Binding-site contacts:
Ligand atom C3 contacts residue LYS115 of chain 10.N at 4.3 Å.
Ligand atom N2 contacts residue ASN259 of chain 10.O at 2.8 Å (h-bond).
Ligand atom C8 contacts residue ASN259 of chain 10.O at 4.2 Å.
Ligand atom C4 contacts residue ASN259 of chain 10.O at 4.2 Å.
Ligand atom O3 contacts residue LYS115 of chain 10.N at 3.6 Å (salt-bridge).
Ligand atom C8 contacts residue ALA258 of chain 10.O at 3.7 Å (hydrophobic).
Ligand atom O4 contacts residue LYS181 of chain 10.N at 2.7 Å (salt-bridge).
Ligand atom C7 contacts residue ASN259 of chain 10.O at 3.2 Å.
Ligand atom C1 contacts residue ASN259 of chain 10.O at 1.4 Å.
Ligand atom O5 contacts residue ASN259 of chain 10.O at 2.3 Å (h-bond).
Ligand atom O4 contacts residue PHE118 of chain 10.N at 4.1 Å.
Ligand atom C5 contacts residue ASN259 of chain 10.O at 3.6 Å.
Ligand atom O6 contacts residue LYS181 of chain 10.N at 3.4 Å (salt-bridge).
Ligand atom C5 contacts residue LYS181 of chain 10.N at 3.4 Å.
Ligand atom C8 contacts residue THR116 of chain 10.N at 4.3 Å.
Ligand atom C6 contacts residue LYS181 of chain 10.N at 3.4 Å.
Ligand atom C8 contacts residue LEU257 of chain 10.O at 4.1 Å (hydrophobic).
Ligand atom N2 contacts residue THR116 of chain 10.N at 4.1 Å.
Ligand atom O7 contacts residue ASN259 of chain 10.O at 3.2 Å (h-bond).
Ligand atom C3 contacts residue ASN259 of chain 10.O at 3.7 Å.
Ligand atom C2 contacts residue ASN259 of chain 10.O at 2.4 Å.
Ligand atom C4 contacts residue LYS181 of chain 10.N at 3.6 Å.

Sequence of chain 10.O:
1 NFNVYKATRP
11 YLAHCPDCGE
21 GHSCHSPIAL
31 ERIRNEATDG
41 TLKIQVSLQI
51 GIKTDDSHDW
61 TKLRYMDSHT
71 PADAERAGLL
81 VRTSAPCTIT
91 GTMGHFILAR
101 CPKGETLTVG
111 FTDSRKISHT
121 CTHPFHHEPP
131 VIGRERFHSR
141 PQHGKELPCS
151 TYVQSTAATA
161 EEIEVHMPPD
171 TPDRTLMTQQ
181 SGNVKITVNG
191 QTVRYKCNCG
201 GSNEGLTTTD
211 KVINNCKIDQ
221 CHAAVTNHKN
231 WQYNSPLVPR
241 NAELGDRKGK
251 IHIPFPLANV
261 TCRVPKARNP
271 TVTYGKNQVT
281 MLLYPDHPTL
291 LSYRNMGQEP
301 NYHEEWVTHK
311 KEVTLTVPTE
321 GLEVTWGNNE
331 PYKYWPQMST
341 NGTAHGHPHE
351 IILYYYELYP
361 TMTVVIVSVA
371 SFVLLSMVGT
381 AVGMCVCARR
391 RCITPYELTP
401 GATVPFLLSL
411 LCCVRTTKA

Sequence of chain 10.N:
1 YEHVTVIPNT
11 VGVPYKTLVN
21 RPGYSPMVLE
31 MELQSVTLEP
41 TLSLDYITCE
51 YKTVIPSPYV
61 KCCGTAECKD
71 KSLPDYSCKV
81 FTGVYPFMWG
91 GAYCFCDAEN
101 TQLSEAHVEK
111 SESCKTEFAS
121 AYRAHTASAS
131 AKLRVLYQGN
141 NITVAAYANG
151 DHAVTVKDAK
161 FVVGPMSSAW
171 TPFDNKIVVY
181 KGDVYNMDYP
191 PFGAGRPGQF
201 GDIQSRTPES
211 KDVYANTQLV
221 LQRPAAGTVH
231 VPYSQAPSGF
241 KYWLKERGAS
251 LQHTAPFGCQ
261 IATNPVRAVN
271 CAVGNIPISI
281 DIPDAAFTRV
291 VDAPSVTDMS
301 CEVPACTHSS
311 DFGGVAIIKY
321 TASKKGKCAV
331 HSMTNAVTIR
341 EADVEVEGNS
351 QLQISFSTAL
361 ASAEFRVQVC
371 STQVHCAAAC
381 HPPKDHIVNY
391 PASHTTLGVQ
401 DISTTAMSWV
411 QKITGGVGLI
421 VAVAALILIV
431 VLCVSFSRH

This protein binds this small molecule.
Small molecule (SMILES): CC(=O)N[C@@H]1[C@@H](O)[C@H](O)[C@@H](CO)O[C@H]1O